A protein and the small-molecule ligand that binds it are described below.
Small molecule (SMILES): CC(=O)N[C@H]1[C@H](O[C@H]2[C@H](O)[C@@H](NC(C)=O)CO[C@@H]2CO)O[C@H](CO)[C@@H](O)[C@@H]1O

Sequence of chain 1.B:
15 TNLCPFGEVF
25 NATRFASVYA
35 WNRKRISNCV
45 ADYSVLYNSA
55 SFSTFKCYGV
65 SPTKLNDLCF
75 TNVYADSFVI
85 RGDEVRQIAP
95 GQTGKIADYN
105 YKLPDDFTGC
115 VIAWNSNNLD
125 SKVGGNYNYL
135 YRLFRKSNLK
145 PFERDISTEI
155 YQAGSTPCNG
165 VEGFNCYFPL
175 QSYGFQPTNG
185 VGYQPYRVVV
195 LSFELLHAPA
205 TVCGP

Binding-site contacts:
Ligand atom O5 contacts residue ASN25 of chain 1.B at 2.4 Å (h-bond).
Ligand atom C2 contacts residue ASN25 of chain 1.B at 2.5 Å.
Ligand atom C7 contacts residue ASN25 of chain 1.B at 3.9 Å.
Ligand atom O7 contacts residue ASN25 of chain 1.B at 4.4 Å.
Ligand atom C1 contacts residue ASN25 of chain 1.B at 1.4 Å.
Ligand atom N2 contacts residue ASN25 of chain 1.B at 2.9 Å (h-bond).
Ligand atom C8 contacts residue GLY21 of chain 1.B at 3.6 Å.
Ligand atom C8 contacts residue PHE24 of chain 1.B at 3.9 Å (hydrophobic).
Ligand atom C4 contacts residue ASN25 of chain 1.B at 4.3 Å.
Ligand atom C3 contacts residue ASN25 of chain 1.B at 3.8 Å.
Ligand atom C8 contacts residue ASN25 of chain 1.B at 4.1 Å.
Ligand atom O7 contacts residue GLY21 of chain 1.B at 4.0 Å.
Ligand atom C8 contacts residue PHE20 of chain 1.B at 3.8 Å (hydrophobic).
Ligand atom C7 contacts residue GLY21 of chain 1.B at 3.8 Å.
Ligand atom C5 contacts residue ASN25 of chain 1.B at 3.7 Å.